The protein below binds the small molecule below.
Small molecule (SMILES): CC(=O)N[C@H]1[C@H](O[C@H]2[C@H](O)[C@@H](NC(C)=O)CO[C@@H]2CO)O[C@H](CO)[C@@H](O)[C@@H]1O

Sequence of chain 1.C:
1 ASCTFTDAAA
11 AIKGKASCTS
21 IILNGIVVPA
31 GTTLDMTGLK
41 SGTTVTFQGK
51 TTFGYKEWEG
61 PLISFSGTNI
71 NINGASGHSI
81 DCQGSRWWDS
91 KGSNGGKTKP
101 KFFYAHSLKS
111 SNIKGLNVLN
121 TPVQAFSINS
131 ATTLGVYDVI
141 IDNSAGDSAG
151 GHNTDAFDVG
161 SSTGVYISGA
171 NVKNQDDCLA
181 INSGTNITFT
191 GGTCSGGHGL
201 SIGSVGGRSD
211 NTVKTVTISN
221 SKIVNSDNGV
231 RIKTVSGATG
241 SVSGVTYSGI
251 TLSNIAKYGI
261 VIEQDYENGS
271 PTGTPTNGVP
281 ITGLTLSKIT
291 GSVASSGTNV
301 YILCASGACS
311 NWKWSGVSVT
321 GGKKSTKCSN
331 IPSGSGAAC

Binding-site contacts:
Ligand atom C5 contacts residue THR133 of chain 1.C at 4.0 Å.
Ligand atom O5 contacts residue THR133 of chain 1.C at 4.2 Å.
Ligand atom O6 contacts residue TYR166 of chain 1.C at 4.2 Å.
Ligand atom C8 contacts residue TYR137 of chain 1.C at 3.4 Å (hydrophobic).
Ligand atom C4 contacts residue ASN186 of chain 1.C at 4.2 Å.
Ligand atom C2 contacts residue ASN186 of chain 1.C at 2.4 Å.
Ligand atom C6 contacts residue GLY164 of chain 1.C at 3.7 Å.
Ligand atom C5 contacts residue ASN186 of chain 1.C at 3.7 Å.
Ligand atom O5 contacts residue ASN186 of chain 1.C at 2.4 Å (h-bond).
Ligand atom C6 contacts residue TYR166 of chain 1.C at 3.8 Å (hydrophobic).
Ligand atom C5 contacts residue GLY164 of chain 1.C at 4.4 Å.
Ligand atom C1 contacts residue GLY164 of chain 1.C at 4.1 Å.
Ligand atom N2 contacts residue ASN186 of chain 1.C at 2.9 Å (h-bond).
Ligand atom C3 contacts residue ASN186 of chain 1.C at 3.8 Å.
Ligand atom O7 contacts residue ASN186 of chain 1.C at 3.7 Å.
Ligand atom C7 contacts residue ASN186 of chain 1.C at 3.5 Å.
Ligand atom C1 contacts residue ASN186 of chain 1.C at 1.5 Å.
Ligand atom O5 contacts residue GLY164 of chain 1.C at 3.3 Å.
Ligand atom C8 contacts residue TYR166 of chain 1.C at 3.6 Å (hydrophobic).
Ligand atom C1 contacts residue THR133 of chain 1.C at 4.2 Å.
Ligand atom O6 contacts residue THR133 of chain 1.C at 3.7 Å.
Ligand atom O6 contacts residue GLY164 of chain 1.C at 2.9 Å (h-bond).